Binding-site contacts:
Ligand atom O61 contacts residue LYS84 of chain 1.D at 3.2 Å (salt-bridge).
Ligand atom C42 contacts residue LYS84 of chain 1.D at 4.5 Å.
Ligand atom C22 contacts residue GLU81 of chain 1.D at 3.6 Å.
Ligand atom N32 contacts residue GLU81 of chain 1.D at 4.0 Å.
Ligand atom N12 contacts residue GLU81 of chain 1.D at 4.2 Å.
Ligand atom O51 contacts residue LYS84 of chain 1.D at 3.9 Å.
Ligand atom C61 contacts residue LYS84 of chain 1.D at 4.5 Å.

The small molecule below binds the protein below.
Small molecule (SMILES): NC[C@@H]1O[C@H](O[C@H]2[C@@H](O)[C@H](O[C@@H]3[C@@H](O)[C@H](N)C[C@H](N)[C@H]3O[C@H]3O[C@H](CO)[C@@H](O)[C@H](O)[C@H]3N)O[C@@H]2CO)[C@H](N)[C@@H](O)[C@@H]1O

Sequence of chain 1.D:
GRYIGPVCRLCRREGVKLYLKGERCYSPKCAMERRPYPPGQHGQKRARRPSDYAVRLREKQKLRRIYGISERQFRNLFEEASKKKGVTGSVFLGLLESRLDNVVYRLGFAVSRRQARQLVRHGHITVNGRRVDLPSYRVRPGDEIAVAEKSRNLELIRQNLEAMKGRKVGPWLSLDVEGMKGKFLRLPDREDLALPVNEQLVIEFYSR